The protein below binds the small molecule below.
Small molecule (SMILES): Nc1ncnc2c1ncn2[C@@H]1O[C@H](CO[P](=O)(O)O[P](=O)(O)NP(=O)(O)O)[C@@H](O)[C@H]1O

Sequence of chain 1.D:
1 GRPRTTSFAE

Sequence of chain 1.B:
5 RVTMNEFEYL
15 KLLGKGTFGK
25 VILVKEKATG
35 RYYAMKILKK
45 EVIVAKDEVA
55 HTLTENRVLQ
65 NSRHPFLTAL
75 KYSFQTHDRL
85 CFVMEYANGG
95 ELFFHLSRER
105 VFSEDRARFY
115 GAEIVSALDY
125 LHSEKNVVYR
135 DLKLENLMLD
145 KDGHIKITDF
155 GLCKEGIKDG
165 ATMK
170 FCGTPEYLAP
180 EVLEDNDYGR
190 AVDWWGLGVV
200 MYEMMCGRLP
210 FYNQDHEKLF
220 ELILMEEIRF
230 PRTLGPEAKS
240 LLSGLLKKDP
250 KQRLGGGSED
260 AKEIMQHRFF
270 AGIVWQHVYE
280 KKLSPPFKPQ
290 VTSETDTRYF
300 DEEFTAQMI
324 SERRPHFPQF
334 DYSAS

Binding-site contacts:
Ligand atom O3' contacts residue GLU95 of chain 1.B at 2.7 Å (salt-bridge).
Ligand atom C2' contacts residue GLU95 of chain 1.B at 3.4 Å.
Ligand atom O4' contacts residue VAL25 of chain 1.B at 3.6 Å.
Ligand atom N6 contacts residue GLU89 of chain 1.B at 2.9 Å (salt-bridge).
Ligand atom N6 contacts residue ALA38 of chain 1.B at 3.7 Å.
Ligand atom N3 contacts residue MET142 of chain 1.B at 3.6 Å.
Ligand atom O2A contacts residue ASN140 of chain 1.B at 3.6 Å.
Ligand atom O1B contacts residue GLY20 of chain 1.B at 3.5 Å.
Ligand atom O1A contacts residue LYS40 of chain 1.B at 3.1 Å (salt-bridge).
Ligand atom O2A contacts residue MN1 of chain 1.I at 2.4 Å.
Ligand atom N3B contacts residue MN1 of chain 1.J at 3.5 Å.
Ligand atom N7 contacts residue THR152 of chain 1.B at 3.2 Å (h-bond).
Ligand atom C3' contacts residue GLU95 of chain 1.B at 3.5 Å.
Ligand atom C2 contacts residue ALA91 of chain 1.B at 3.6 Å (hydrophobic).
Ligand atom PG contacts residue SER7 of chain 1.D at 3.2 Å.
Ligand atom O3A contacts residue LYS40 of chain 1.B at 3.5 Å (salt-bridge).
Ligand atom N1 contacts residue ALA38 of chain 1.B at 3.5 Å.
Ligand atom O2B contacts residue ASP153 of chain 1.B at 3.1 Å (salt-bridge).
Ligand atom C2' contacts residue MET142 of chain 1.B at 3.6 Å (hydrophobic).
Ligand atom O3' contacts residue ARG4 of chain 1.D at 3.2 Å (salt-bridge).
Ligand atom N6 contacts residue MET88 of chain 1.B at 3.4 Å.
Ligand atom C6 contacts residue ALA38 of chain 1.B at 3.5 Å (hydrophobic).
Ligand atom N1 contacts residue ALA91 of chain 1.B at 3.0 Å (h-bond).
Ligand atom O3G contacts residue SER7 of chain 1.D at 2.6 Å (h-bond).
Ligand atom PB contacts residue ASP153 of chain 1.B at 3.4 Å.
Ligand atom C4 contacts residue MET142 of chain 1.B at 3.5 Å (hydrophobic).
Ligand atom O2B contacts residue MN1 of chain 1.J at 2.5 Å.
Ligand atom O1G contacts residue SER7 of chain 1.D at 2.8 Å (h-bond).
Ligand atom O1G contacts residue MN1 of chain 1.I at 2.9 Å.
Ligand atom O3' contacts residue GLU139 of chain 1.B at 3.2 Å (salt-bridge).
Ligand atom O2B contacts residue LYS40 of chain 1.B at 3.5 Å (salt-bridge).
Ligand atom PB contacts residue MN1 of chain 1.J at 3.6 Å.
Ligand atom O1G contacts residue LYS137 of chain 1.B at 2.6 Å (salt-bridge).
Ligand atom N7 contacts residue MET88 of chain 1.B at 3.2 Å.
Ligand atom N3B contacts residue ASP153 of chain 1.B at 2.8 Å (salt-bridge).
Ligand atom PG contacts residue MN1 of chain 1.I at 3.2 Å.
Ligand atom N3 contacts residue PHE299 of chain 1.B at 3.5 Å.
Ligand atom O2' contacts residue GLU95 of chain 1.B at 2.5 Å (salt-bridge).
Ligand atom O2A contacts residue ASP153 of chain 1.B at 3.4 Å (salt-bridge).
Ligand atom N3B contacts residue MN1 of chain 1.I at 2.5 Å.